Sequence of chain 1.A:
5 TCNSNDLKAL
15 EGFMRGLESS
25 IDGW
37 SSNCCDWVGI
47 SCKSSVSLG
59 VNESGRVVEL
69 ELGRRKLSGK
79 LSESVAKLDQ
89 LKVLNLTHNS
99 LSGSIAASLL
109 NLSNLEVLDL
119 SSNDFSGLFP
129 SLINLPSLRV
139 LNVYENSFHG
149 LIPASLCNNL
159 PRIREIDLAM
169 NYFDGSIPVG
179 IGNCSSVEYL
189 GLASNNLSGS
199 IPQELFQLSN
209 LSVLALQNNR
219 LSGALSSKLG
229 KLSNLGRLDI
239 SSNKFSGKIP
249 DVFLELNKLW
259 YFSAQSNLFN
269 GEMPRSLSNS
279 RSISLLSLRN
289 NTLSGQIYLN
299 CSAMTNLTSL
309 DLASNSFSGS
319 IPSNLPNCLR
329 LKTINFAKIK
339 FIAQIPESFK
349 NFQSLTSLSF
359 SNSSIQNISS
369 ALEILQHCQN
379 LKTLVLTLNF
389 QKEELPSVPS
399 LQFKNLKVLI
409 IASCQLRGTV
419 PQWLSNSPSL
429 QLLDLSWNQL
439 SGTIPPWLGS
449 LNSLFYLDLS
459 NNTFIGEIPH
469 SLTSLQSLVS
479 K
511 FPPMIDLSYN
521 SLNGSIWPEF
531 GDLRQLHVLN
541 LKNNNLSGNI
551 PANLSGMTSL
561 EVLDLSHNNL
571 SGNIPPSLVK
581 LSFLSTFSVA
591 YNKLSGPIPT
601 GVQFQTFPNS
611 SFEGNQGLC

The protein below binds the small molecule below.
Small molecule (SMILES): CC(=O)N[C@@H]1[C@@H](O)[C@H](O)[C@@H](CO)O[C@H]1O

Binding-site contacts:
Ligand atom O7 contacts residue ASN93 of chain 1.A at 3.9 Å.
Ligand atom O5 contacts residue ASN93 of chain 1.A at 2.4 Å (h-bond).
Ligand atom C5 contacts residue ARG72 of chain 1.A at 3.5 Å.
Ligand atom C5 contacts residue THR95 of chain 1.A at 4.0 Å.
Ligand atom N2 contacts residue ASN93 of chain 1.A at 2.8 Å (h-bond).
Ligand atom C1 contacts residue ASN93 of chain 1.A at 1.5 Å.
Ligand atom C2 contacts residue ASN93 of chain 1.A at 2.3 Å.
Ligand atom C4 contacts residue ARG72 of chain 1.A at 4.4 Å.
Ligand atom C8 contacts residue ASP117 of chain 1.A at 3.4 Å.
Ligand atom C2 contacts residue ASP117 of chain 1.A at 4.0 Å.
Ligand atom C8 contacts residue VAL115 of chain 1.A at 3.9 Å (hydrophobic).
Ligand atom C8 contacts residue VAL138 of chain 1.A at 4.4 Å (hydrophobic).
Ligand atom C6 contacts residue ARG72 of chain 1.A at 3.4 Å.
Ligand atom C5 contacts residue ASN93 of chain 1.A at 3.7 Å.
Ligand atom C3 contacts residue ASN93 of chain 1.A at 3.7 Å.
Ligand atom O7 contacts residue VAL115 of chain 1.A at 4.5 Å.
Ligand atom C7 contacts residue ASP117 of chain 1.A at 3.6 Å.
Ligand atom O6 contacts residue GLY71 of chain 1.A at 4.0 Å.
Ligand atom N2 contacts residue ASP117 of chain 1.A at 2.9 Å (salt-bridge).
Ligand atom O4 contacts residue ARG72 of chain 1.A at 4.2 Å.
Ligand atom C1 contacts residue THR95 of chain 1.A at 3.6 Å.
Ligand atom C7 contacts residue VAL115 of chain 1.A at 4.4 Å (hydrophobic).
Ligand atom O6 contacts residue ARG72 of chain 1.A at 3.2 Å (salt-bridge).
Ligand atom O6 contacts residue THR95 of chain 1.A at 4.4 Å.
Ligand atom C1 contacts residue ASP117 of chain 1.A at 3.9 Å.
Ligand atom C7 contacts residue ASN93 of chain 1.A at 3.6 Å.
Ligand atom C4 contacts residue ASN93 of chain 1.A at 4.2 Å.
Ligand atom O5 contacts residue THR95 of chain 1.A at 3.8 Å.
Ligand atom O5 contacts residue ARG72 of chain 1.A at 4.4 Å.